Binding-site contacts:
Ligand atom O18 contacts residue HIS182 of chain 1.B at 3.5 Å.
Ligand atom C09 contacts residue GLN174 of chain 1.B at 3.6 Å.
Ligand atom C31 contacts residue GLN199 of chain 1.B at 3.5 Å.
Ligand atom O20 contacts residue SER154 of chain 1.B at 3.4 Å (h-bond).
Ligand atom O01 contacts residue MET175 of chain 1.B at 3.4 Å.
Ligand atom C04 contacts residue GLN174 of chain 1.B at 3.5 Å.
Ligand atom N15 contacts residue GLU176 of chain 1.B at 3.4 Å (salt-bridge).
Ligand atom N15 contacts residue PHE150 of chain 1.B at 3.4 Å (h-bond).
Ligand atom N10 contacts residue CYS155 of chain 1.B at 3.0 Å (h-bond).
Ligand atom C08 contacts residue LYS198 of chain 1.B at 3.9 Å.
Ligand atom O20 contacts residue CYS155 of chain 1.B at 2.6 Å (h-bond).
Ligand atom C05 contacts residue GLN199 of chain 1.B at 3.7 Å.
Ligand atom C19 contacts residue CYS155 of chain 1.B at 1.8 Å (hydrophobic).
Ligand atom N03 contacts residue GLN199 of chain 1.B at 3.0 Å (h-bond).
Ligand atom C04 contacts residue MET175 of chain 1.B at 4.0 Å (hydrophobic).
Ligand atom C23 contacts residue GLU176 of chain 1.B at 3.3 Å.
Ligand atom O18 contacts residue PHE150 of chain 1.B at 3.5 Å.
Ligand atom N15 contacts residue LEU151 of chain 1.B at 4.0 Å.
Ligand atom C14 contacts residue PHE150 of chain 1.B at 3.9 Å (hydrophobic).
Ligand atom C07 contacts residue LYS198 of chain 1.B at 3.9 Å.
Ligand atom O01 contacts residue GLU176 of chain 1.B at 2.9 Å (salt-bridge).
Ligand atom C02 contacts residue GLN199 of chain 1.B at 3.7 Å.
Ligand atom N10 contacts residue GLN174 of chain 1.B at 2.9 Å (h-bond).
Ligand atom C31 contacts residue GLU176 of chain 1.B at 3.6 Å.
Ligand atom C07 contacts residue GLN199 of chain 1.B at 3.9 Å.
Ligand atom C04 contacts residue GLN199 of chain 1.B at 3.8 Å.
Ligand atom O22 contacts residue GLN199 of chain 1.B at 3.0 Å (h-bond).
Ligand atom O20 contacts residue GLY153 of chain 1.B at 3.5 Å (h-bond).
Ligand atom C30 contacts residue GLU176 of chain 1.B at 3.8 Å.
Ligand atom O18 contacts residue HIS173 of chain 1.B at 3.1 Å (h-bond).
Ligand atom C07 contacts residue ASP197 of chain 1.B at 3.7 Å.
Ligand atom C11 contacts residue CYS155 of chain 1.B at 2.8 Å (hydrophobic).
Ligand atom C23 contacts residue GLN199 of chain 1.B at 3.7 Å.
Ligand atom C12 contacts residue CYS155 of chain 1.B at 3.5 Å (hydrophobic).
Ligand atom C14 contacts residue GLU176 of chain 1.B at 3.6 Å.
Ligand atom C11 contacts residue GLN174 of chain 1.B at 3.9 Å.
Ligand atom C06 contacts residue GLN199 of chain 1.B at 4.0 Å.
Ligand atom C08 contacts residue ASP197 of chain 1.B at 3.8 Å.
Ligand atom C14 contacts residue HIS173 of chain 1.B at 3.9 Å.
Ligand atom O18 contacts residue GLU176 of chain 1.B at 3.5 Å.

A protein and the small-molecule ligand that binds it are described below.
Small molecule (SMILES): CC(C)C[C@H](NC(=O)OC1CCC(C(C)C)CC1)C(=O)N[C@H](CO)C[C@@H]1CCNC1=O

Sequence of chain 1.B:
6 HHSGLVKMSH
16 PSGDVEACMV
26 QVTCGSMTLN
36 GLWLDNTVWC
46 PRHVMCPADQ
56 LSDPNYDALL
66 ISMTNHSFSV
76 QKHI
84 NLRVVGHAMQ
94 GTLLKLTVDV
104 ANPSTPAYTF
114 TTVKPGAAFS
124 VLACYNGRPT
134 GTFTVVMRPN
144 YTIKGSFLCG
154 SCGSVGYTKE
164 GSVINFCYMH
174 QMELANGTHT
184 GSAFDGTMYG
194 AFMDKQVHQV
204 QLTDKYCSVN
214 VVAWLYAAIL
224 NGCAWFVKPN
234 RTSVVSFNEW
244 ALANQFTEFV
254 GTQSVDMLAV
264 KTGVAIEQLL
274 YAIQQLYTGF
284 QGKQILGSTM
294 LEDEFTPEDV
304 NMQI